Sequence of chain 1.B:
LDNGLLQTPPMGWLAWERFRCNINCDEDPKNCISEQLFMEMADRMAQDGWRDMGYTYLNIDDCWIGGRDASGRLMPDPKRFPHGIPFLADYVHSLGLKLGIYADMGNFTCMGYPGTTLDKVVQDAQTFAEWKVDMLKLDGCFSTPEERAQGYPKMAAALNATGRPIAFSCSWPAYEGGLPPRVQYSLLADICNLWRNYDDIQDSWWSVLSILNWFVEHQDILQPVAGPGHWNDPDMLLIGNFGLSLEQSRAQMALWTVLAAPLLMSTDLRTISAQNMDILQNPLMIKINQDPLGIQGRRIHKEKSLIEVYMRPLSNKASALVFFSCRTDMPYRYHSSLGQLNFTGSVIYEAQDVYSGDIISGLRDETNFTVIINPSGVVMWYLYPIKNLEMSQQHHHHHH

Binding-site contacts:
Ligand atom C8 contacts residue THR144 of chain 1.B at 4.1 Å.
Ligand atom N2 contacts residue ASN107 of chain 1.B at 3.1 Å (h-bond).
Ligand atom C5 contacts residue ASN107 of chain 1.B at 3.6 Å.
Ligand atom C3 contacts residue ASN107 of chain 1.B at 3.9 Å.
Ligand atom C2 contacts residue ASN107 of chain 1.B at 2.6 Å.
Ligand atom C1 contacts residue ASN107 of chain 1.B at 1.4 Å.
Ligand atom N2 contacts residue PHE142 of chain 1.B at 4.4 Å.
Ligand atom C7 contacts residue ASN107 of chain 1.B at 3.6 Å.
Ligand atom O5 contacts residue ASN107 of chain 1.B at 2.3 Å (h-bond).
Ligand atom C8 contacts residue PHE142 of chain 1.B at 3.6 Å (hydrophobic).
Ligand atom C8 contacts residue SER143 of chain 1.B at 3.7 Å.
Ligand atom C7 contacts residue PHE142 of chain 1.B at 4.0 Å (hydrophobic).
Ligand atom O7 contacts residue ASN107 of chain 1.B at 3.6 Å (h-bond).
Ligand atom O7 contacts residue PHE142 of chain 1.B at 4.3 Å.
Ligand atom C4 contacts residue ASN107 of chain 1.B at 4.2 Å.

The small molecule below binds the protein below.
Small molecule (SMILES): CC(=O)N[C@H]1[C@H](O[C@H]2[C@H](O)[C@@H](NC(C)=O)CO[C@@H]2CO)O[C@H](CO)[C@@H](O)[C@@H]1O